This protein binds this small molecule.
Small molecule (SMILES): O=C(CCCC[C@@H]1SC[C@@H]2NC(=O)N[C@@H]21)NC1CCN(c2ccncc2)CC1

Sequence of chain 2.A:
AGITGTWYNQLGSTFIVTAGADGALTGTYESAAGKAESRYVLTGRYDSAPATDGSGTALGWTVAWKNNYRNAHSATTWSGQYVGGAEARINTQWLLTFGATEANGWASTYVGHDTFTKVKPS

Sequence of chain 1.A:
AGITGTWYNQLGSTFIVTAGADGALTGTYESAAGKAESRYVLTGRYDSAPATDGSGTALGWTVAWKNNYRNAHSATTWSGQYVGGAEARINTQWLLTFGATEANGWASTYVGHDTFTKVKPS

Binding-site contacts:
Ligand atom C25 contacts residue PHE112 of chain 1.A at 3.7 Å (hydrophobic).
Ligand atom C12 contacts residue TRP108 of chain 1.A at 3.3 Å (hydrophobic).
Ligand atom C24 contacts residue PHE112 of chain 1.A at 3.6 Å (hydrophobic).
Ligand atom N02 contacts residue ASP128 of chain 1.A at 2.8 Å (salt-bridge).
Ligand atom C05 contacts residue TYR43 of chain 1.A at 3.6 Å (hydrophobic).
Ligand atom N06 contacts residue SER45 of chain 1.A at 2.9 Å (h-bond).
Ligand atom C08 contacts residue TRP120 of chain 2.A at 3.7 Å (hydrophobic).
Ligand atom S04 contacts residue TRP79 of chain 1.A at 3.6 Å.
Ligand atom C10 contacts residue TRP108 of chain 1.A at 3.8 Å (hydrophobic).
Ligand atom C01 contacts residue TRP120 of chain 2.A at 3.5 Å (hydrophobic).
Ligand atom C23 contacts residue LYS49 of chain 1.A at 3.6 Å.
Ligand atom C05 contacts residue SER27 of chain 1.A at 3.6 Å.
Ligand atom C05 contacts residue LEU25 of chain 1.A at 3.6 Å (hydrophobic).
Ligand atom C16 contacts residue TRP79 of chain 1.A at 3.7 Å (hydrophobic).
Ligand atom N06 contacts residue LEU25 of chain 1.A at 3.7 Å.
Ligand atom C14 contacts residue SER45 of chain 1.A at 3.5 Å.
Ligand atom C14 contacts residue ALA47 of chain 1.A at 3.6 Å (hydrophobic).
Ligand atom C26 contacts residue PHE112 of chain 1.A at 3.6 Å (hydrophobic).
Ligand atom C05 contacts residue ASP128 of chain 1.A at 3.7 Å.
Ligand atom O03 contacts residue ASN23 of chain 1.A at 2.9 Å (h-bond).
Ligand atom C25 contacts residue TYR124 of chain 1.A at 3.5 Å (hydrophobic).
Ligand atom C28 contacts residue PHE112 of chain 1.A at 3.3 Å (hydrophobic).
Ligand atom C19 contacts residue SER88 of chain 1.A at 3.6 Å.
Ligand atom O03 contacts residue TYR43 of chain 1.A at 2.7 Å (h-bond).
Ligand atom C17 contacts residue TRP79 of chain 1.A at 3.6 Å (hydrophobic).
Ligand atom O03 contacts residue SER27 of chain 1.A at 2.7 Å (h-bond).
Ligand atom N09 contacts residue SER88 of chain 1.A at 3.1 Å (h-bond).
Ligand atom C21 contacts residue TYR124 of chain 1.A at 3.7 Å (hydrophobic).
Ligand atom C17 contacts residue LYS49 of chain 1.A at 3.6 Å.
Ligand atom N13 contacts residue PHE112 of chain 1.A at 3.3 Å.
Ligand atom C27 contacts residue PHE112 of chain 1.A at 3.5 Å (hydrophobic).
Ligand atom S04 contacts residue THR90 of chain 1.A at 3.3 Å (h-bond).
Ligand atom C19 contacts residue ALA86 of chain 1.A at 3.4 Å (hydrophobic).
Ligand atom C05 contacts residue SER45 of chain 1.A at 3.8 Å.
Ligand atom N02 contacts residue LEU25 of chain 1.A at 3.7 Å.
Ligand atom O07 contacts residue LYS49 of chain 1.A at 2.9 Å (salt-bridge).
Ligand atom C05 contacts residue ASN23 of chain 1.A at 3.7 Å.
Ligand atom O07 contacts residue GLY48 of chain 1.A at 3.6 Å.
Ligand atom C15 contacts residue TRP79 of chain 1.A at 3.7 Å (hydrophobic).
Ligand atom C15 contacts residue LEU110 of chain 1.A at 3.5 Å (hydrophobic).